Sequence of chain 2.A:
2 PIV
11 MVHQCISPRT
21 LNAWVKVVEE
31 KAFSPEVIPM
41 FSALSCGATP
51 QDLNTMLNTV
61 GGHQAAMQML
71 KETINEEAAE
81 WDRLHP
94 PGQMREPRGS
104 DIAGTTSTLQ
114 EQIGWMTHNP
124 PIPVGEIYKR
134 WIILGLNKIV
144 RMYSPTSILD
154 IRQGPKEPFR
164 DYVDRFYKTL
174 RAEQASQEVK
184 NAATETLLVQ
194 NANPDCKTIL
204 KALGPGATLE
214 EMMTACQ

The small molecule below binds the protein below.
Small molecule (SMILES): CC(C)(C#Cc1ccc(-c2ccc(Cl)c3c(NS(C)(=O)=O)nn(CC(F)(F)F)c23)c([C@H](Cc2cc(F)cc(F)c2)NC(=O)Cn2nc(C(F)(F)F)c3c2C(F)(F)[C@@H]2C[C@H]32)n1)S(C)(=O)=O

Binding-site contacts:
Ligand atom C44 contacts residue ASN58 of chain 2.A at 3.4 Å.
Ligand atom O50 contacts residue LYS71 of chain 2.A at 3.1 Å.
Ligand atom O59 contacts residue ASN58 of chain 2.A at 2.9 Å (h-bond).
Ligand atom F42 contacts residue GLN64 of chain 2.A at 3.4 Å.
Ligand atom C45 contacts residue ASN58 of chain 2.A at 3.5 Å.
Ligand atom F27 contacts residue LEU70 of chain 2.A at 3.4 Å.
Ligand atom C12 contacts residue TYR131 of chain 2.A at 3.5 Å (hydrophobic).
Ligand atom F53 contacts residue LEU173 of chain 2.B at 3.3 Å.
Ligand atom N17 contacts residue LYS71 of chain 2.A at 3.4 Å.
Ligand atom C31 contacts residue LYS71 of chain 2.A at 3.4 Å.
Ligand atom F27 contacts residue ILE74 of chain 2.A at 3.2 Å.
Ligand atom C36 contacts residue GLN68 of chain 2.A at 3.2 Å.
Ligand atom C11 contacts residue TYR131 of chain 2.A at 3.3 Å (hydrophobic).
Ligand atom C12 contacts residue ASN54 of chain 2.A at 3.2 Å.
Ligand atom O59 contacts residue ASN54 of chain 2.A at 3.5 Å (h-bond).
Ligand atom F53 contacts residue TYR170 of chain 2.B at 3.4 Å.
Ligand atom C58 contacts residue THR55 of chain 2.A at 3.4 Å.
Ligand atom C19 contacts residue ASN54 of chain 2.A at 3.4 Å.
Ligand atom O57 contacts residue SER42 of chain 2.B at 3.3 Å (h-bond).
Ligand atom C32 contacts residue LYS71 of chain 2.A at 3.5 Å.
Ligand atom O57 contacts residue PRO39 of chain 2.B at 3.4 Å.
Ligand atom C25 contacts residue ASN58 of chain 2.A at 3.3 Å.
Ligand atom C39 contacts residue GLN64 of chain 2.A at 3.4 Å.
Ligand atom O51 contacts residue ASN75 of chain 2.A at 2.7 Å (h-bond).
Ligand atom F41 contacts residue LYS71 of chain 2.A at 3.1 Å.
Ligand atom F62 contacts residue THR108 of chain 2.A at 3.5 Å.
Ligand atom F52 contacts residue ARG174 of chain 2.B at 3.3 Å.
Ligand atom C07 contacts residue THR108 of chain 2.A at 3.5 Å.
Ligand atom F26 contacts residue LEU57 of chain 2.A at 3.1 Å.
Ligand atom N06 contacts residue ASN58 of chain 2.A at 2.9 Å (h-bond).
Ligand atom F52 contacts residue LEU173 of chain 2.B at 3.3 Å.
Ligand atom F26 contacts residue MET67 of chain 2.A at 3.2 Å.
Ligand atom C08 contacts residue THR108 of chain 2.A at 3.4 Å.
Ligand atom C16 contacts residue LYS71 of chain 2.A at 3.3 Å.
Ligand atom F27 contacts residue LYS71 of chain 2.A at 3.2 Å.
Ligand atom C23 contacts residue MET67 of chain 2.A at 3.5 Å (hydrophobic).
Ligand atom N43 contacts residue ASN58 of chain 2.A at 2.8 Å (h-bond).
Ligand atom N15 contacts residue LYS71 of chain 2.A at 3.4 Å.
Ligand atom O29 contacts residue LYS71 of chain 2.A at 2.7 Å (salt-bridge).
Ligand atom O59 contacts residue THR55 of chain 2.A at 3.3 Å.

Sequence of chain 2.B:
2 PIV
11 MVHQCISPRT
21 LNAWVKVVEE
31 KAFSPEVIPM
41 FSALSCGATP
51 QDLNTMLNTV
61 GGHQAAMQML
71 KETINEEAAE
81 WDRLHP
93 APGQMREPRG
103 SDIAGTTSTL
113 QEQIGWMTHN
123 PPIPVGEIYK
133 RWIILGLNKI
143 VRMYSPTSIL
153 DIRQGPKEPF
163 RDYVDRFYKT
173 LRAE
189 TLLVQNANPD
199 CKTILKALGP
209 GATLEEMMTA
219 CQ